Binding-site contacts:
Ligand atom CAD contacts residue LEU107 of chain 1.B at 4.5 Å (hydrophobic).
Ligand atom CAC contacts residue ALA122 of chain 1.B at 3.4 Å (hydrophobic).
Ligand atom CAI contacts residue PHE176 of chain 1.B at 4.4 Å (hydrophobic).
Ligand atom NAF contacts residue LEU144 of chain 1.B at 4.0 Å.
Ligand atom CAI contacts residue ALA122 of chain 1.B at 3.8 Å (hydrophobic).
Ligand atom CAH contacts residue HIS125 of chain 1.B at 4.4 Å.
Ligand atom CAI contacts residue LEU144 of chain 1.B at 4.2 Å (hydrophobic).
Ligand atom NAF contacts residue ALA122 of chain 1.B at 4.3 Å.
Ligand atom CAA contacts residue ALA122 of chain 1.B at 3.7 Å (hydrophobic).
Ligand atom CAC contacts residue ILE101 of chain 1.B at 3.9 Å (hydrophobic).
Ligand atom CAC contacts residue VAL126 of chain 1.B at 3.7 Å (hydrophobic).
Ligand atom CAI contacts residue LEU141 of chain 1.B at 3.9 Å (hydrophobic).
Ligand atom CAD contacts residue VAL110 of chain 1.B at 3.8 Å (hydrophobic).
Ligand atom NAF contacts residue VAL134 of chain 1.B at 4.2 Å.
Ligand atom CAB contacts residue TYR111 of chain 1.B at 3.9 Å (hydrophobic).
Ligand atom CAH contacts residue ALA122 of chain 1.B at 3.5 Å (hydrophobic).
Ligand atom CAC contacts residue VAL134 of chain 1.B at 3.7 Å (hydrophobic).
Ligand atom CAD contacts residue TYR111 of chain 1.B at 4.2 Å (hydrophobic).
Ligand atom CAE contacts residue VAL134 of chain 1.B at 3.5 Å (hydrophobic).
Ligand atom CAA contacts residue LEU107 of chain 1.B at 3.9 Å (hydrophobic).
Ligand atom CAB contacts residue ALA122 of chain 1.B at 3.9 Å (hydrophobic).
Ligand atom CAC contacts residue LEU107 of chain 1.B at 4.2 Å (hydrophobic).
Ligand atom CAA contacts residue VAL126 of chain 1.B at 4.4 Å (hydrophobic).
Ligand atom CAB contacts residue LEU107 of chain 1.B at 3.6 Å (hydrophobic).
Ligand atom OAG contacts residue LEU144 of chain 1.B at 3.1 Å.
Ligand atom CAE contacts residue HIS125 of chain 1.B at 3.1 Å.
Ligand atom NAF contacts residue HIS125 of chain 1.B at 3.3 Å (h-bond).
Ligand atom CAI contacts residue VAL134 of chain 1.B at 4.5 Å (hydrophobic).
Ligand atom OAG contacts residue PHE176 of chain 1.B at 3.6 Å.
Ligand atom OAG contacts residue ALA122 of chain 1.B at 4.4 Å.
Ligand atom CAH contacts residue PHE176 of chain 1.B at 4.4 Å (hydrophobic).
Ligand atom CAD contacts residue ALA122 of chain 1.B at 4.0 Å (hydrophobic).
Ligand atom OAG contacts residue LEU141 of chain 1.B at 3.9 Å.
Ligand atom CAH contacts residue VAL134 of chain 1.B at 3.6 Å (hydrophobic).
Ligand atom CAE contacts residue ALA122 of chain 1.B at 3.7 Å (hydrophobic).
Ligand atom CAA contacts residue ILE101 of chain 1.B at 3.7 Å (hydrophobic).
Ligand atom CAE contacts residue PHE176 of chain 1.B at 3.7 Å (hydrophobic).
Ligand atom CAD contacts residue LEU141 of chain 1.B at 3.9 Å (hydrophobic).
Ligand atom NAF contacts residue PHE176 of chain 1.B at 3.1 Å.
Ligand atom CAD contacts residue LEU114 of chain 1.B at 4.3 Å (hydrophobic).

Sequence of chain 1.B:
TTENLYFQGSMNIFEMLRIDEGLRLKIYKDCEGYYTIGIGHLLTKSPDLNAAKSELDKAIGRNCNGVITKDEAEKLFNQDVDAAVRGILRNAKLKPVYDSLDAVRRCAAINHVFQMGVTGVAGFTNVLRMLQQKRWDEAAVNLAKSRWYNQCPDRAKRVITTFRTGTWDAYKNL

The small molecule below binds the protein below.
Small molecule (SMILES): c1ccc2oncc2c1